Sequence of chain 1.B:
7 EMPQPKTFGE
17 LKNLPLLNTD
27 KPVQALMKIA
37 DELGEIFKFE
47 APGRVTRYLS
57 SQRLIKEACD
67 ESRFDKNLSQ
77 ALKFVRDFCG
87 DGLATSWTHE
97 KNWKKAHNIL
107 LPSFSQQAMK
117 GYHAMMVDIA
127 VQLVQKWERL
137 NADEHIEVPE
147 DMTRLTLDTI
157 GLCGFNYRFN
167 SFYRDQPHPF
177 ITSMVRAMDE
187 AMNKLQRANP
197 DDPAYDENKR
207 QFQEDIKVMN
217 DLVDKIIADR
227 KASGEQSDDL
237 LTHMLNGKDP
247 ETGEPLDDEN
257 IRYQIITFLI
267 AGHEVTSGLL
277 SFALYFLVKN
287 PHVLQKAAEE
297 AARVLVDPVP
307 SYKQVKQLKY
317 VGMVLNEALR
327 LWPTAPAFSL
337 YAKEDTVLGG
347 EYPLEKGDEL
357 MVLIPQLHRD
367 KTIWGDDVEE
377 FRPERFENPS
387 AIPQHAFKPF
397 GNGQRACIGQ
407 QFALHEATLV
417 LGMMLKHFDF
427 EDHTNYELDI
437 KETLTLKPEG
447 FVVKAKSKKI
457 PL

Binding-site contacts:
Ligand atom C7 contacts residue HOA1 of chain 1.G at 3.5 Å.
Ligand atom C8 contacts residue ALA90 of chain 1.B at 3.1 Å (hydrophobic).
Ligand atom C8 contacts residue HOA1 of chain 1.G at 3.8 Å.
Ligand atom C6 contacts residue LEU78 of chain 1.B at 4.0 Å (hydrophobic).
Ligand atom C9 contacts residue ALA90 of chain 1.B at 3.6 Å (hydrophobic).
Ligand atom C1 contacts residue HOA1 of chain 1.G at 4.5 Å.
Ligand atom C3 contacts residue LEU440 of chain 1.B at 3.6 Å (hydrophobic).
Ligand atom C5 contacts residue ILE266 of chain 1.B at 4.3 Å (hydrophobic).
Ligand atom C8 contacts residue THR263 of chain 1.B at 3.8 Å.
Ligand atom C3 contacts residue VAL81 of chain 1.B at 4.0 Å (hydrophobic).
Ligand atom C3 contacts residue LEU78 of chain 1.B at 4.1 Å (hydrophobic).
Ligand atom C7 contacts residue ALA90 of chain 1.B at 3.5 Å (hydrophobic).
Ligand atom C6 contacts residue IRV1 of chain 1.J at 4.2 Å.
Ligand atom C4 contacts residue LEU78 of chain 1.B at 4.1 Å (hydrophobic).
Ligand atom C2 contacts residue IRV1 of chain 1.J at 4.0 Å.
Ligand atom C5 contacts residue VAL81 of chain 1.B at 4.4 Å (hydrophobic).
Ligand atom C2 contacts residue LEU78 of chain 1.B at 4.2 Å (hydrophobic).
Ligand atom C2 contacts residue LEU440 of chain 1.B at 3.9 Å (hydrophobic).
Ligand atom C5 contacts residue LEU78 of chain 1.B at 4.0 Å (hydrophobic).
Ligand atom C4 contacts residue MET184 of chain 1.B at 4.1 Å (hydrophobic).
Ligand atom C6 contacts residue HOA1 of chain 1.G at 4.3 Å.
Ligand atom C9 contacts residue THR263 of chain 1.B at 3.9 Å.
Ligand atom C1 contacts residue IRV1 of chain 1.J at 3.3 Å.
Ligand atom C3 contacts residue MET184 of chain 1.B at 3.6 Å (hydrophobic).
Ligand atom C8 contacts residue ALA267 of chain 1.B at 4.5 Å (hydrophobic).
Ligand atom C9 contacts residue ILE266 of chain 1.B at 4.5 Å (hydrophobic).
Ligand atom C1 contacts residue LEU78 of chain 1.B at 4.1 Å (hydrophobic).
Ligand atom C4 contacts residue VAL81 of chain 1.B at 3.6 Å (hydrophobic).
Ligand atom C4 contacts residue ILE266 of chain 1.B at 4.1 Å (hydrophobic).

The small molecule below binds the protein below.
Small molecule (SMILES): c1ccc2c(c1)CCC2